Sequence of chain 1.A:
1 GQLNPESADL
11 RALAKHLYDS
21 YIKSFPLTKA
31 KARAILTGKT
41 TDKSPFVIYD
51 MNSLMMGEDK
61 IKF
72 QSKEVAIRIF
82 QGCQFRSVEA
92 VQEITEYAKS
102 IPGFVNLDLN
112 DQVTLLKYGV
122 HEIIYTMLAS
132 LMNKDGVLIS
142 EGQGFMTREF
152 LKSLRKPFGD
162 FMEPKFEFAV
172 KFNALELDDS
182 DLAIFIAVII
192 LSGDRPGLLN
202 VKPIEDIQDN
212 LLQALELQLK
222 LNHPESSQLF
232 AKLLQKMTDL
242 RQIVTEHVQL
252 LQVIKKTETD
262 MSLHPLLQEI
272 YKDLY

Binding-site contacts:
Ligand atom C04 contacts residue TYR276 of chain 1.A at 3.7 Å (hydrophobic).
Ligand atom C20 contacts residue HIS248 of chain 1.A at 3.4 Å.
Ligand atom N21 contacts residue HIS248 of chain 1.A at 3.7 Å.
Ligand atom C08 contacts residue CYS84 of chain 1.A at 3.1 Å (hydrophobic).
Ligand atom N13 contacts residue LYS166 of chain 1.A at 3.5 Å (salt-bridge).
Ligand atom C05 contacts residue GLN85 of chain 1.A at 3.5 Å.
Ligand atom C18 contacts residue CYS84 of chain 1.A at 1.8 Å (hydrophobic).
Ligand atom N01 contacts residue HIS122 of chain 1.A at 3.1 Å.
Ligand atom C10 contacts residue PHE81 of chain 1.A at 3.5 Å (hydrophobic).
Ligand atom C17 contacts residue TYR272 of chain 1.A at 3.1 Å (hydrophobic).
Ligand atom C03 contacts residue HIS122 of chain 1.A at 3.6 Å.
Ligand atom O09 contacts residue PHE81 of chain 1.A at 3.7 Å.
Ligand atom O15 contacts residue PHE162 of chain 1.A at 3.4 Å.
Ligand atom C16 contacts residue TYR272 of chain 1.A at 3.2 Å (hydrophobic).
Ligand atom O14 contacts residue LYS166 of chain 1.A at 2.6 Å (salt-bridge).
Ligand atom N13 contacts residue TYR276 of chain 1.A at 3.5 Å (h-bond).
Ligand atom C20 contacts residue TYR126 of chain 1.A at 3.4 Å (hydrophobic).
Ligand atom O15 contacts residue TYR272 of chain 1.A at 3.5 Å.
Ligand atom C11 contacts residue TYR276 of chain 1.A at 3.1 Å (hydrophobic).
Ligand atom C05 contacts residue HIS248 of chain 1.A at 3.5 Å.
Ligand atom N07 contacts residue HIS248 of chain 1.A at 3.2 Å.
Ligand atom N07 contacts residue TYR276 of chain 1.A at 2.9 Å (h-bond).
Ligand atom C06 contacts residue HIS248 of chain 1.A at 3.3 Å.
Ligand atom C17 contacts residue ILE80 of chain 1.A at 3.6 Å (hydrophobic).
Ligand atom O09 contacts residue GLN85 of chain 1.A at 2.9 Å (h-bond).
Ligand atom N01 contacts residue VAL245 of chain 1.A at 3.4 Å.
Ligand atom C08 contacts residue TYR276 of chain 1.A at 3.7 Å (hydrophobic).
Ligand atom C08 contacts residue HIS248 of chain 1.A at 3.5 Å.
Ligand atom C17 contacts residue LEU275 of chain 1.A at 3.6 Å (hydrophobic).
Ligand atom O14 contacts residue PHE162 of chain 1.A at 3.7 Å.
Ligand atom C12 contacts residue TYR276 of chain 1.A at 3.5 Å (hydrophobic).
Ligand atom C20 contacts residue TYR276 of chain 1.A at 3.7 Å (hydrophobic).
Ligand atom O14 contacts residue TYR276 of chain 1.A at 3.5 Å (h-bond).
Ligand atom C11 contacts residue PHE81 of chain 1.A at 3.6 Å (hydrophobic).
Ligand atom O15 contacts residue MET163 of chain 1.A at 3.3 Å (h-bond).
Ligand atom C10 contacts residue CYS84 of chain 1.A at 2.8 Å (hydrophobic).
Ligand atom O09 contacts residue CYS84 of chain 1.A at 2.9 Å (h-bond).
Ligand atom C10 contacts residue TYR276 of chain 1.A at 3.6 Å (hydrophobic).
Ligand atom C02 contacts residue HIS122 of chain 1.A at 3.2 Å.
Ligand atom C17 contacts residue CYS84 of chain 1.A at 2.7 Å (hydrophobic).

The small molecule below binds the protein below.
Small molecule (SMILES): N#Cc1ccc(NC(=O)c2cc([N+](=O)[O-])ccc2Cl)cn1